This protein binds this small molecule.
Small molecule (SMILES): CC(=O)N[C@H]1[C@H](O[C@H]2[C@H](O)[C@@H](NC(C)=O)CO[C@@H]2CO[C@@H]2O[C@@H](C)[C@@H](O)[C@@H](O)[C@@H]2O)O[C@H](CO)[C@@H](O)[C@@H]1O

Binding-site contacts:
Ligand atom N2 contacts residue GLY150 of chain 29.A at 3.5 Å (h-bond).
Ligand atom N2 contacts residue ASN154 of chain 29.A at 2.9 Å (h-bond).
Ligand atom C7 contacts residue GLY150 of chain 29.A at 3.1 Å.
Ligand atom C2 contacts residue MET151 of chain 29.A at 4.2 Å (hydrophobic).
Ligand atom C6 contacts residue MET151 of chain 29.A at 4.5 Å (hydrophobic).
Ligand atom O7 contacts residue THR156 of chain 29.A at 4.5 Å.
Ligand atom C3 contacts residue MET151 of chain 29.A at 4.0 Å (hydrophobic).
Ligand atom C3 contacts residue ASN154 of chain 29.A at 3.8 Å.
Ligand atom C1 contacts residue GLY150 of chain 29.A at 3.9 Å.
Ligand atom C8 contacts residue THR156 of chain 29.A at 4.5 Å.
Ligand atom O5 contacts residue THR156 of chain 29.A at 4.0 Å.
Ligand atom O5 contacts residue MET151 of chain 29.A at 3.9 Å.
Ligand atom C4 contacts residue ASN154 of chain 29.A at 4.2 Å.
Ligand atom C5 contacts residue MET151 of chain 29.A at 3.8 Å (hydrophobic).
Ligand atom O5 contacts residue THR156 of chain 29.A at 4.0 Å.
Ligand atom O5 contacts residue ASN157 of chain 29.A at 4.3 Å.
Ligand atom C6 contacts residue ASN157 of chain 29.A at 3.5 Å.
Ligand atom C2 contacts residue GLY150 of chain 29.A at 3.8 Å.
Ligand atom C1 contacts residue MET151 of chain 29.A at 4.1 Å (hydrophobic).
Ligand atom C5 contacts residue ASN154 of chain 29.A at 3.6 Å.
Ligand atom C5 contacts residue THR156 of chain 29.A at 4.2 Å.
Ligand atom C6 contacts residue THR156 of chain 29.A at 3.7 Å.
Ligand atom O5 contacts residue ASN154 of chain 29.A at 2.3 Å (h-bond).
Ligand atom O7 contacts residue ASN154 of chain 29.A at 4.0 Å.
Ligand atom O6 contacts residue THR156 of chain 29.A at 4.5 Å.
Ligand atom C8 contacts residue ASN157 of chain 29.A at 3.9 Å.
Ligand atom C7 contacts residue ASN154 of chain 29.A at 3.7 Å.
Ligand atom C5 contacts residue THR156 of chain 29.A at 3.9 Å.
Ligand atom O6 contacts residue MET151 of chain 29.A at 4.2 Å.
Ligand atom C8 contacts residue GLY150 of chain 29.A at 3.8 Å.
Ligand atom O7 contacts residue GLY150 of chain 29.A at 2.9 Å (h-bond).
Ligand atom O7 contacts residue HIS148 of chain 29.A at 3.6 Å (h-bond).
Ligand atom C1 contacts residue THR156 of chain 29.A at 4.3 Å.
Ligand atom C2 contacts residue ASN154 of chain 29.A at 2.4 Å.
Ligand atom C4 contacts residue MET151 of chain 29.A at 3.9 Å (hydrophobic).
Ligand atom C6 contacts residue THR156 of chain 29.A at 4.0 Å.
Ligand atom C6 contacts residue ASP161 of chain 29.A at 3.6 Å.
Ligand atom C1 contacts residue ASN154 of chain 29.A at 1.4 Å.

Sequence of chain 29.A:
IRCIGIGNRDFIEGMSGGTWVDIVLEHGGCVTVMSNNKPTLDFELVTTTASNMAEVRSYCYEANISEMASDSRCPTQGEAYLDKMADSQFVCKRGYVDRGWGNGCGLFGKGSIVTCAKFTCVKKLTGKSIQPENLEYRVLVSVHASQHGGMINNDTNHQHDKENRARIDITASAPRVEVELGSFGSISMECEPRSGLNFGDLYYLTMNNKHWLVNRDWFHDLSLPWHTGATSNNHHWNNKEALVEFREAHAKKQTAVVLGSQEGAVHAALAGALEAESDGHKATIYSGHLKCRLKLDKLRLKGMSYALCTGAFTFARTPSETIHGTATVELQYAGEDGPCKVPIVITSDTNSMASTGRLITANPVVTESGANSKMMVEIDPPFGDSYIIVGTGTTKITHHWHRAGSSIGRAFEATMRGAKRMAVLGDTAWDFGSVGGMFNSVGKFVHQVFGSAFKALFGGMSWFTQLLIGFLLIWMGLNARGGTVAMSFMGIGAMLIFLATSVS